The small molecule below binds the protein below.
Small molecule (SMILES): CC(=O)N[C@@H]1[C@@H](O)[C@H](O)[C@@H](CO)O[C@H]1O

Sequence of chain 1.B:
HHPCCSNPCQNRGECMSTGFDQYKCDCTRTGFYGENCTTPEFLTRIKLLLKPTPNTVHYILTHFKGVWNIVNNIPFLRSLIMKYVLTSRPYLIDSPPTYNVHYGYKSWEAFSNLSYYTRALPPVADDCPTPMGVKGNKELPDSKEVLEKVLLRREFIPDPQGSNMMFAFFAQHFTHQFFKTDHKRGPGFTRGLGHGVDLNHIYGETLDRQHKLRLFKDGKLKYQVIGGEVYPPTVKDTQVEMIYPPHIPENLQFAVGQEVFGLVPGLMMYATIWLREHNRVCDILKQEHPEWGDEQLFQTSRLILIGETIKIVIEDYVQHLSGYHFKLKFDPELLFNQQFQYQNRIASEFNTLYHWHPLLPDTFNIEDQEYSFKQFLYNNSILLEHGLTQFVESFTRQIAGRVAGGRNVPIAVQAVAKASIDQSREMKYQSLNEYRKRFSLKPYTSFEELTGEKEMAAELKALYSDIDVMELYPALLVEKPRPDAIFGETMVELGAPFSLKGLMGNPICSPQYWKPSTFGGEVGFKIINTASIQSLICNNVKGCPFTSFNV

Binding-site contacts:
Ligand atom C6 contacts residue GLU385 of chain 1.B at 3.5 Å.
Ligand atom C6 contacts residue TYR371 of chain 1.B at 4.1 Å (hydrophobic).
Ligand atom C7 contacts residue ASN379 of chain 1.B at 3.5 Å.
Ligand atom O5 contacts residue ASN379 of chain 1.B at 2.4 Å (h-bond).
Ligand atom C4 contacts residue ASN379 of chain 1.B at 4.2 Å.
Ligand atom C5 contacts residue ASN379 of chain 1.B at 3.7 Å.
Ligand atom C1 contacts residue SER381 of chain 1.B at 3.9 Å.
Ligand atom O6 contacts residue GLU385 of chain 1.B at 2.6 Å (salt-bridge).
Ligand atom C3 contacts residue ASN379 of chain 1.B at 3.8 Å.
Ligand atom C1 contacts residue ILE382 of chain 1.B at 4.2 Å (hydrophobic).
Ligand atom N2 contacts residue ASN379 of chain 1.B at 2.9 Å (h-bond).
Ligand atom C6 contacts residue ILE382 of chain 1.B at 4.2 Å (hydrophobic).
Ligand atom O7 contacts residue ASN379 of chain 1.B at 3.8 Å.
Ligand atom C5 contacts residue SER381 of chain 1.B at 4.1 Å.
Ligand atom O5 contacts residue ILE382 of chain 1.B at 3.4 Å.
Ligand atom C5 contacts residue ILE382 of chain 1.B at 4.4 Å (hydrophobic).
Ligand atom O7 contacts residue LYS374 of chain 1.B at 4.0 Å.
Ligand atom C1 contacts residue GLN375 of chain 1.B at 4.0 Å.
Ligand atom O6 contacts residue TYR371 of chain 1.B at 4.3 Å.
Ligand atom C1 contacts residue ASN379 of chain 1.B at 1.4 Å.
Ligand atom O5 contacts residue SER381 of chain 1.B at 3.9 Å.
Ligand atom C7 contacts residue GLN375 of chain 1.B at 4.4 Å.
Ligand atom O6 contacts residue SER381 of chain 1.B at 4.0 Å.
Ligand atom O5 contacts residue GLN375 of chain 1.B at 4.4 Å.
Ligand atom C2 contacts residue ASN379 of chain 1.B at 2.5 Å.
Ligand atom C2 contacts residue GLN375 of chain 1.B at 4.3 Å.
Ligand atom O7 contacts residue GLN375 of chain 1.B at 3.4 Å.
Ligand atom O6 contacts residue ILE382 of chain 1.B at 3.8 Å.